Sequence of chain 1.C:
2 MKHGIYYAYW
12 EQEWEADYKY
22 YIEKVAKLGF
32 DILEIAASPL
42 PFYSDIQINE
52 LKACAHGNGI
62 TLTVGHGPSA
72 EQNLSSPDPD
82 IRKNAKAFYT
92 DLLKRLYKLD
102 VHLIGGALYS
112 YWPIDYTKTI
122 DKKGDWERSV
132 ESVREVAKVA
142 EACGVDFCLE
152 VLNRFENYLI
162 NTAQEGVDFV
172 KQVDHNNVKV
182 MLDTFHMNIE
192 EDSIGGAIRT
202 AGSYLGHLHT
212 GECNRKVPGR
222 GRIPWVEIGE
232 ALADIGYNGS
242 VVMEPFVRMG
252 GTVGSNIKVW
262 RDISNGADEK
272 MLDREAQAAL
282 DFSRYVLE

Binding-site contacts:
Ligand atom O3 contacts residue MN1 of chain 1.J at 2.6 Å.
Ligand atom O6 contacts residue HIS67 of chain 1.C at 3.3 Å (h-bond).
Ligand atom C6 contacts residue GLY68 of chain 1.C at 3.4 Å.
Ligand atom C2 contacts residue GLU245 of chain 1.C at 3.5 Å.
Ligand atom C5 contacts residue GLU245 of chain 1.C at 3.9 Å.
Ligand atom O6 contacts residue GLY107 of chain 1.C at 3.6 Å.
Ligand atom C4 contacts residue GLU245 of chain 1.C at 3.8 Å.
Ligand atom O6 contacts residue GLY68 of chain 1.C at 3.7 Å.
Ligand atom C2 contacts residue ARG216 of chain 1.C at 3.9 Å.
Ligand atom C3 contacts residue GLU151 of chain 1.C at 3.5 Å.
Ligand atom C3 contacts residue MN1 of chain 1.J at 2.9 Å.
Ligand atom O2 contacts residue GLU245 of chain 1.C at 3.3 Å (salt-bridge).
Ligand atom O1 contacts residue TRP113 of chain 1.C at 3.8 Å.
Ligand atom O3 contacts residue GLU151 of chain 1.C at 2.3 Å (salt-bridge).
Ligand atom O1 contacts residue HIS187 of chain 1.C at 2.9 Å (h-bond).
Ligand atom O5 contacts residue GLU245 of chain 1.C at 3.8 Å.
Ligand atom C2 contacts residue GLU151 of chain 1.C at 3.7 Å.
Ligand atom C2 contacts residue HIS187 of chain 1.C at 3.5 Å.
Ligand atom O1 contacts residue GLU157 of chain 1.C at 2.5 Å (salt-bridge).
Ligand atom C1 contacts residue ARG216 of chain 1.C at 2.9 Å.
Ligand atom O4 contacts residue GLU245 of chain 1.C at 3.9 Å.
Ligand atom C2 contacts residue MN1 of chain 1.J at 2.7 Å.
Ligand atom O2 contacts residue MN1 of chain 1.J at 2.1 Å.
Ligand atom C1 contacts residue HIS187 of chain 1.C at 3.6 Å.
Ligand atom O1 contacts residue ARG216 of chain 1.C at 2.9 Å (salt-bridge).
Ligand atom O2 contacts residue ASP184 of chain 1.C at 3.0 Å (salt-bridge).
Ligand atom O3 contacts residue GLU245 of chain 1.C at 3.2 Å (salt-bridge).
Ligand atom O2 contacts residue LEU153 of chain 1.C at 3.8 Å.
Ligand atom O4 contacts residue TRP113 of chain 1.C at 3.9 Å.
Ligand atom O6 contacts residue ALA108 of chain 1.C at 3.8 Å.
Ligand atom C3 contacts residue GLU245 of chain 1.C at 2.8 Å.
Ligand atom O2 contacts residue GLU151 of chain 1.C at 2.8 Å (salt-bridge).
Ligand atom O3 contacts residue HIS210 of chain 1.C at 3.4 Å.
Ligand atom O1 contacts residue LEU153 of chain 1.C at 4.0 Å.
Ligand atom O2 contacts residue ARG216 of chain 1.C at 3.8 Å.
Ligand atom O2 contacts residue HIS187 of chain 1.C at 2.7 Å (h-bond).
Ligand atom O5 contacts residue TYR7 of chain 1.C at 3.3 Å (h-bond).
Ligand atom C1 contacts residue GLU157 of chain 1.C at 3.8 Å.
Ligand atom C6 contacts residue HIS67 of chain 1.C at 3.5 Å.
Ligand atom O6 contacts residue GLU151 of chain 1.C at 4.0 Å.

A protein and the small-molecule ligand that binds it are described below.
Small molecule (SMILES): O=C(CO)[C@@H](O)[C@@H](O)[C@H](O)CO